Sequence of chain 1.B:
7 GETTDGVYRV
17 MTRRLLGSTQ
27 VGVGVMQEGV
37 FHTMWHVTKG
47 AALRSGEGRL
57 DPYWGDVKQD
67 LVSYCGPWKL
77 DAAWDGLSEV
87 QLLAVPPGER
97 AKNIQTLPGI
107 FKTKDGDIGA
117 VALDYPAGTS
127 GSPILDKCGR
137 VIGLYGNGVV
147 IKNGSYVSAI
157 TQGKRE

Binding-site contacts:
Ligand atom C17 contacts residue VAL43 of chain 1.B at 3.6 Å (hydrophobic).
Ligand atom C13 contacts residue LEU21 of chain 1.B at 4.0 Å (hydrophobic).
Ligand atom C04 contacts residue DMS1 of chain 1.H at 4.0 Å.
Ligand atom C03 contacts residue HIS42 of chain 1.B at 3.6 Å.
Ligand atom C15 contacts residue MET8 of chain 1.A at 3.7 Å (hydrophobic).
Ligand atom C02 contacts residue VAL27 of chain 1.B at 3.5 Å (hydrophobic).
Ligand atom C07 contacts residue HIS42 of chain 1.B at 3.5 Å.
Ligand atom O01 contacts residue HIS42 of chain 1.B at 4.0 Å.
Ligand atom C04 contacts residue SER126 of chain 1.B at 3.7 Å.
Ligand atom C02 contacts residue DMS1 of chain 1.H at 3.5 Å.
Ligand atom C14 contacts residue THR18 of chain 1.B at 3.7 Å.
Ligand atom C16 contacts residue VAL27 of chain 1.B at 3.8 Å (hydrophobic).
Ligand atom C04 contacts residue ALA123 of chain 1.B at 3.5 Å (hydrophobic).
Ligand atom C03 contacts residue DMS1 of chain 1.H at 3.9 Å.
Ligand atom C15 contacts residue THR18 of chain 1.B at 3.9 Å.
Ligand atom O01 contacts residue VAL27 of chain 1.B at 2.6 Å (h-bond).
Ligand atom C03 contacts residue ALA123 of chain 1.B at 3.4 Å (hydrophobic).
Ligand atom O01 contacts residue VAL43 of chain 1.B at 3.7 Å.
Ligand atom C12 contacts residue VAL27 of chain 1.B at 3.7 Å (hydrophobic).
Ligand atom N11 contacts residue DMS1 of chain 1.H at 3.9 Å.
Ligand atom O01 contacts residue DMS1 of chain 1.H at 3.5 Å (h-bond).
Ligand atom N09 contacts residue DMS1 of chain 1.H at 3.8 Å.
Ligand atom C13 contacts residue VAL27 of chain 1.B at 4.1 Å (hydrophobic).
Ligand atom C16 contacts residue VAL43 of chain 1.B at 3.5 Å (hydrophobic).
Ligand atom C17 contacts residue VAL27 of chain 1.B at 3.6 Å (hydrophobic).
Ligand atom C05 contacts residue DMS1 of chain 1.H at 3.9 Å.
Ligand atom C08 contacts residue HIS42 of chain 1.B at 3.1 Å.
Ligand atom C03 contacts residue VAL27 of chain 1.B at 3.5 Å (hydrophobic).
Ligand atom N11 contacts residue VAL27 of chain 1.B at 4.1 Å.
Ligand atom C02 contacts residue HIS42 of chain 1.B at 3.8 Å.
Ligand atom C08 contacts residue LYS45 of chain 1.B at 3.7 Å.
Ligand atom C06 contacts residue HIS42 of chain 1.B at 3.6 Å.
Ligand atom C05 contacts residue HIS42 of chain 1.B at 3.5 Å.
Ligand atom C07 contacts residue DMS1 of chain 1.H at 3.7 Å.
Ligand atom C06 contacts residue DMS1 of chain 1.H at 3.8 Å.
Ligand atom N18 contacts residue VAL27 of chain 1.B at 3.9 Å.
Ligand atom N18 contacts residue VAL43 of chain 1.B at 3.0 Å (h-bond).
Ligand atom C04 contacts residue HIS42 of chain 1.B at 3.5 Å.
Ligand atom C03 contacts residue SER126 of chain 1.B at 3.9 Å.
Ligand atom C16 contacts residue MET8 of chain 1.A at 3.5 Å (hydrophobic).

Sequence of chain 1.A:
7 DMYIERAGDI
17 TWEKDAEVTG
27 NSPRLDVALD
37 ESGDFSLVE

This small molecule binds to this protein.
Small molecule (SMILES): Oc1ccccc1CNc1nc2ccccc2[nH]1